Sequence of chain 1.I:
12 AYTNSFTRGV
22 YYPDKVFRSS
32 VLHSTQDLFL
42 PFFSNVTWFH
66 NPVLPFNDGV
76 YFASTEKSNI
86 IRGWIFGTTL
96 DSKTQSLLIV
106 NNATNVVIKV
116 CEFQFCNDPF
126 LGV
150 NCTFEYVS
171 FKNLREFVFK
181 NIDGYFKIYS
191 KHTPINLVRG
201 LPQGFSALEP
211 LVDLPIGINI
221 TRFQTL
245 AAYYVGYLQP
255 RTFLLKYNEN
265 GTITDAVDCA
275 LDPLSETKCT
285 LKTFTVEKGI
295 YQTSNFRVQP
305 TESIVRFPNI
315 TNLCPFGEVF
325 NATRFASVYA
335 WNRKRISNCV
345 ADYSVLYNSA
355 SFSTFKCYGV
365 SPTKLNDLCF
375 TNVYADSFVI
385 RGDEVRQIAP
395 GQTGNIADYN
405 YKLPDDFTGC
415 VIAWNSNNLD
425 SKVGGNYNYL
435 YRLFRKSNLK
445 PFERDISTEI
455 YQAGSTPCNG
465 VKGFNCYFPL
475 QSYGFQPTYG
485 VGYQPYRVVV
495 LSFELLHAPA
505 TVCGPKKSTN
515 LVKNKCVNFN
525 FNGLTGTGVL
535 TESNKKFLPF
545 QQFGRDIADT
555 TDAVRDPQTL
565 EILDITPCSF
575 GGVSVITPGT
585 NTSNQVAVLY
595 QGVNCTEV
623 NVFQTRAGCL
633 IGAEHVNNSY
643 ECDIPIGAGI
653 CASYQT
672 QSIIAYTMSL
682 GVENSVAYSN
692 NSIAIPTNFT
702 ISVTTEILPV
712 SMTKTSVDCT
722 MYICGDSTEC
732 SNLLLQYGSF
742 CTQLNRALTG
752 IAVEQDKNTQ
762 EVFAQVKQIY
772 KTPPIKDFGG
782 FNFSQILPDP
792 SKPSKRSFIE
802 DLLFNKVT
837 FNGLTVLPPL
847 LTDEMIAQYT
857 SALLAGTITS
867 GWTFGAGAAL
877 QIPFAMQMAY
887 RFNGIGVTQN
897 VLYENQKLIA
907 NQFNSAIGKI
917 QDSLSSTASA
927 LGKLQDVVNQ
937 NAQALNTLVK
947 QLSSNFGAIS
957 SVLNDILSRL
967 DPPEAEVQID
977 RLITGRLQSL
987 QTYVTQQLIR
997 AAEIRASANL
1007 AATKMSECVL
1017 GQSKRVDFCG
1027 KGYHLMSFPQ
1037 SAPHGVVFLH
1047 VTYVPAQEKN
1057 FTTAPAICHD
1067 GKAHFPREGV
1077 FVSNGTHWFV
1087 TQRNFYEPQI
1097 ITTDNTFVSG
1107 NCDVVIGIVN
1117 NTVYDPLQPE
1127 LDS

Binding-site contacts:
Ligand atom O7 contacts residue LEU904 of chain 1.I at 3.6 Å.
Ligand atom C3 contacts residue ASN699 of chain 1.I at 3.8 Å.
Ligand atom O6 contacts residue GLN908 of chain 1.I at 2.9 Å (h-bond).
Ligand atom C5 contacts residue LEU904 of chain 1.I at 4.4 Å (hydrophobic).
Ligand atom O7 contacts residue ASN699 of chain 1.I at 3.1 Å (h-bond).
Ligand atom C1 contacts residue PHE700 of chain 1.I at 4.5 Å (hydrophobic).
Ligand atom C4 contacts residue LEU904 of chain 1.I at 4.5 Å (hydrophobic).
Ligand atom C5 contacts residue ASN699 of chain 1.I at 3.6 Å.
Ligand atom O4 contacts residue LEU904 of chain 1.I at 3.9 Å.
Ligand atom C8 contacts residue LEU904 of chain 1.I at 4.3 Å (hydrophobic).
Ligand atom N2 contacts residue ASN699 of chain 1.I at 2.9 Å (h-bond).
Ligand atom C3 contacts residue LEU904 of chain 1.I at 4.2 Å (hydrophobic).
Ligand atom O6 contacts residue THR701 of chain 1.I at 3.5 Å.
Ligand atom O6 contacts residue PHE700 of chain 1.I at 4.1 Å.
Ligand atom O5 contacts residue GLN908 of chain 1.I at 4.0 Å.
Ligand atom C5 contacts residue GLN908 of chain 1.I at 3.5 Å.
Ligand atom C1 contacts residue ASN699 of chain 1.I at 1.4 Å.
Ligand atom O5 contacts residue PHE700 of chain 1.I at 4.2 Å.
Ligand atom C6 contacts residue GLN908 of chain 1.I at 3.6 Å.
Ligand atom O5 contacts residue ASN699 of chain 1.I at 2.4 Å (h-bond).
Ligand atom C7 contacts residue LEU904 of chain 1.I at 4.0 Å (hydrophobic).
Ligand atom C2 contacts residue ASN699 of chain 1.I at 2.4 Å.
Ligand atom C4 contacts residue ASN699 of chain 1.I at 4.2 Å.
Ligand atom C7 contacts residue ASN699 of chain 1.I at 3.6 Å.

The small molecule below binds the protein below.
Small molecule (SMILES): CC(=O)N[C@@H]1[C@@H](O)[C@H](O)[C@@H](CO)O[C@H]1O